Binding-site contacts:
Ligand atom S2 contacts residue HIS112 of chain 1.A at 4.1 Å.
Ligand atom S2 contacts residue LEU196 of chain 1.A at 3.8 Å.
Ligand atom O3 contacts residue GLN110 of chain 1.A at 3.4 Å (h-bond).
Ligand atom C1 contacts residue LEU196 of chain 1.A at 3.8 Å (hydrophobic).
Ligand atom C2 contacts residue THR198 of chain 1.A at 4.2 Å.
Ligand atom O1 contacts residue ZN1 of chain 1.C at 4.1 Å.
Ligand atom N3 contacts residue THR198 of chain 1.A at 2.9 Å (h-bond).
Ligand atom S1 contacts residue HIS131 of chain 1.A at 3.9 Å.
Ligand atom O1 contacts residue SER195 of chain 1.A at 4.1 Å.
Ligand atom N1 contacts residue HIS131 of chain 1.A at 3.3 Å (h-bond).
Ligand atom N1 contacts residue THR197 of chain 1.A at 2.7 Å (h-bond).
Ligand atom S1 contacts residue THR197 of chain 1.A at 3.7 Å.
Ligand atom O2 contacts residue VAL143 of chain 1.A at 3.9 Å.
Ligand atom O1 contacts residue THR197 of chain 1.A at 2.9 Å (h-bond).
Ligand atom C1 contacts residue ZN1 of chain 1.C at 4.2 Å.
Ligand atom O2 contacts residue ZN1 of chain 1.C at 3.0 Å.
Ligand atom C1 contacts residue HIS112 of chain 1.A at 4.2 Å.
Ligand atom N1 contacts residue ZN1 of chain 1.C at 2.0 Å.
Ligand atom N3 contacts residue LEU196 of chain 1.A at 3.8 Å.
Ligand atom S2 contacts residue VAL133 of chain 1.A at 3.8 Å.
Ligand atom C1 contacts residue THR197 of chain 1.A at 4.4 Å.
Ligand atom C1 contacts residue THR198 of chain 1.A at 4.2 Å.
Ligand atom O2 contacts residue VAL133 of chain 1.A at 3.8 Å.
Ligand atom N3 contacts residue THR197 of chain 1.A at 4.0 Å.
Ligand atom S1 contacts residue HIS112 of chain 1.A at 3.8 Å.
Ligand atom N2 contacts residue LEU196 of chain 1.A at 4.0 Å.
Ligand atom C2 contacts residue LEU196 of chain 1.A at 3.9 Å (hydrophobic).
Ligand atom N1 contacts residue HIS114 of chain 1.A at 3.4 Å (h-bond).
Ligand atom O2 contacts residue TRP207 of chain 1.A at 4.2 Å.
Ligand atom O2 contacts residue HIS112 of chain 1.A at 3.2 Å.
Ligand atom O1 contacts residue LEU196 of chain 1.A at 3.3 Å.
Ligand atom N1 contacts residue GLU118 of chain 1.A at 3.9 Å.
Ligand atom N2 contacts residue THR198 of chain 1.A at 2.9 Å (h-bond).
Ligand atom O3 contacts residue VAL133 of chain 1.A at 3.6 Å.
Ligand atom O1 contacts residue TRP207 of chain 1.A at 3.5 Å.
Ligand atom O2 contacts residue HIS131 of chain 1.A at 3.4 Å (h-bond).
Ligand atom S2 contacts residue GLN110 of chain 1.A at 4.4 Å.
Ligand atom S1 contacts residue ZN1 of chain 1.C at 3.1 Å.
Ligand atom C3 contacts residue GLN110 of chain 1.A at 4.1 Å.
Ligand atom N1 contacts residue HIS112 of chain 1.A at 3.3 Å (h-bond).

This protein binds this small molecule.
Small molecule (SMILES): CC(=O)Nc1nnc(S(N)(=O)=O)s1

Sequence of chain 1.A:
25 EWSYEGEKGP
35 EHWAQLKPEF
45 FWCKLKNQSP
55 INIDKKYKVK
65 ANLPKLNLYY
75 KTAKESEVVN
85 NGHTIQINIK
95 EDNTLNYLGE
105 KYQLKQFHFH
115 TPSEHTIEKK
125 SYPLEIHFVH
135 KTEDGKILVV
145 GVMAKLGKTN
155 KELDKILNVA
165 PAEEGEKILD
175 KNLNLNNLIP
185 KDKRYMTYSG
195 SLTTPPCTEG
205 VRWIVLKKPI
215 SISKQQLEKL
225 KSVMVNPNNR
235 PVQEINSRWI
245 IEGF